Sequence of chain 1.A:
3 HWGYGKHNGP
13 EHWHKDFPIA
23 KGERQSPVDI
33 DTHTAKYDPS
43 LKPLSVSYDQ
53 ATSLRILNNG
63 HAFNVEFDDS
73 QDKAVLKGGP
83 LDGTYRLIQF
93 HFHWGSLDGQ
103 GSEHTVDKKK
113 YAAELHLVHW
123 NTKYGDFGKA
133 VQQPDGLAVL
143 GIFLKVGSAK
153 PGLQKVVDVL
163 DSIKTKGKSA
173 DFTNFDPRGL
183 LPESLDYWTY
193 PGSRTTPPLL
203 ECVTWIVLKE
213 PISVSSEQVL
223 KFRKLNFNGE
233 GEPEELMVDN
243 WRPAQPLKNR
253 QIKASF

A small-molecule ligand and the protein it binds are described below.
Small molecule (SMILES): CC(=O)Nc1nnc(S(N)(=O)=O)s1

Binding-site contacts:
Ligand atom O1 contacts residue ZN1 of chain 1.B at 4.0 Å.
Ligand atom S2 contacts residue VAL120 of chain 1.A at 3.8 Å.
Ligand atom S1 contacts residue HIS118 of chain 1.A at 4.1 Å.
Ligand atom N3 contacts residue ARG196 of chain 1.A at 3.8 Å.
Ligand atom O2 contacts residue TRP207 of chain 1.A at 4.1 Å.
Ligand atom O2 contacts residue HIS93 of chain 1.A at 3.6 Å.
Ligand atom O2 contacts residue ZN1 of chain 1.B at 3.5 Å.
Ligand atom O2 contacts residue VAL120 of chain 1.A at 3.7 Å.
Ligand atom C1 contacts residue ARG196 of chain 1.A at 3.8 Å.
Ligand atom S1 contacts residue HIS93 of chain 1.A at 3.7 Å.
Ligand atom O2 contacts residue HIS118 of chain 1.A at 3.9 Å.
Ligand atom C3 contacts residue GLN91 of chain 1.A at 3.9 Å.
Ligand atom S1 contacts residue ZN1 of chain 1.B at 3.1 Å.
Ligand atom S2 contacts residue HIS93 of chain 1.A at 4.0 Å.
Ligand atom C3 contacts residue ARG196 of chain 1.A at 3.0 Å.
Ligand atom N1 contacts residue THR197 of chain 1.A at 3.1 Å (h-bond).
Ligand atom O2 contacts residue VAL141 of chain 1.A at 3.7 Å.
Ligand atom N2 contacts residue THR198 of chain 1.A at 3.5 Å (h-bond).
Ligand atom N1 contacts residue ZN1 of chain 1.B at 1.7 Å.
Ligand atom O1 contacts residue ARG196 of chain 1.A at 3.3 Å.
Ligand atom C4 contacts residue ARG196 of chain 1.A at 3.3 Å.
Ligand atom C2 contacts residue ARG196 of chain 1.A at 3.4 Å.
Ligand atom N1 contacts residue HIS95 of chain 1.A at 3.3 Å (h-bond).
Ligand atom N3 contacts residue HIS93 of chain 1.A at 3.9 Å.
Ligand atom C4 contacts residue PHE129 of chain 1.A at 3.7 Å (hydrophobic).
Ligand atom O3 contacts residue ARG196 of chain 1.A at 3.5 Å (salt-bridge).
Ligand atom O1 contacts residue THR197 of chain 1.A at 2.6 Å (h-bond).
Ligand atom N3 contacts residue THR198 of chain 1.A at 3.3 Å (h-bond).
Ligand atom O3 contacts residue VAL120 of chain 1.A at 3.4 Å.
Ligand atom O3 contacts residue PHE129 of chain 1.A at 3.5 Å.
Ligand atom O1 contacts residue TRP207 of chain 1.A at 4.0 Å.
Ligand atom N1 contacts residue HIS118 of chain 1.A at 3.1 Å (h-bond).
Ligand atom N1 contacts residue HIS93 of chain 1.A at 2.9 Å (h-bond).
Ligand atom C1 contacts residue HIS93 of chain 1.A at 3.5 Å.
Ligand atom C1 contacts residue ZN1 of chain 1.B at 4.0 Å.
Ligand atom N4 contacts residue ARG196 of chain 1.A at 2.9 Å (salt-bridge).
Ligand atom S1 contacts residue THR197 of chain 1.A at 3.8 Å.
Ligand atom C3 contacts residue PHE129 of chain 1.A at 3.8 Å (hydrophobic).
Ligand atom N4 contacts residue GLN91 of chain 1.A at 3.9 Å.
Ligand atom N2 contacts residue ARG196 of chain 1.A at 3.4 Å (salt-bridge).